Binding-site contacts:
Ligand atom NAQ contacts residue CYS108 of chain 1.A at 3.6 Å.
Ligand atom CL2 contacts residue ASP186 of chain 1.A at 3.7 Å.
Ligand atom CL1 contacts residue LYS59 of chain 1.A at 3.5 Å.
Ligand atom CBE contacts residue CYS108 of chain 1.A at 2.6 Å (hydrophobic).
Ligand atom CAR contacts residue LEU175 of chain 1.A at 3.7 Å (hydrophobic).
Ligand atom OAN contacts residue VAL106 of chain 1.A at 3.7 Å.
Ligand atom NAQ contacts residue ALA109 of chain 1.A at 3.0 Å (h-bond).
Ligand atom OAH contacts residue ASP186 of chain 1.A at 2.8 Å (salt-bridge).
Ligand atom CAW contacts residue ALA109 of chain 1.A at 3.4 Å (hydrophobic).
Ligand atom CAA contacts residue ASP186 of chain 1.A at 3.5 Å.
Ligand atom CBH contacts residue CYS108 of chain 1.A at 1.6 Å (hydrophobic).
Ligand atom FBG contacts residue CYS108 of chain 1.A at 2.9 Å.
Ligand atom CBH contacts residue THR55 of chain 1.A at 3.7 Å.
Ligand atom CL1 contacts residue VAL37 of chain 1.A at 3.5 Å.
Ligand atom NBC contacts residue CYS108 of chain 1.A at 3.5 Å (h-bond).
Ligand atom CAP contacts residue CYS108 of chain 1.A at 3.6 Å (hydrophobic).
Ligand atom CAC contacts residue VAL106 of chain 1.A at 3.5 Å (hydrophobic).
Ligand atom OAN contacts residue ALA57 of chain 1.A at 3.3 Å.
Ligand atom CAF contacts residue ASP186 of chain 1.A at 3.4 Å.
Ligand atom CBA contacts residue GLY112 of chain 1.A at 3.7 Å.
Ligand atom OAG contacts residue LYS59 of chain 1.A at 3.6 Å.
Ligand atom NAQ contacts residue LEU175 of chain 1.A at 3.4 Å.
Ligand atom OBF contacts residue LEU29 of chain 1.A at 3.6 Å.
Ligand atom CAK contacts residue GLU76 of chain 1.A at 3.2 Å.
Ligand atom OAG contacts residue VAL106 of chain 1.A at 3.6 Å.
Ligand atom FBG contacts residue ALA110 of chain 1.A at 3.2 Å.
Ligand atom OBF contacts residue ARG39 of chain 1.A at 3.0 Å (salt-bridge).
Ligand atom CL2 contacts residue LEU175 of chain 1.A at 3.6 Å.
Ligand atom CAP contacts residue LEU175 of chain 1.A at 3.5 Å (hydrophobic).
Ligand atom CAL contacts residue ASP186 of chain 1.A at 3.4 Å.
Ligand atom NBC contacts residue ALA109 of chain 1.A at 2.9 Å (h-bond).
Ligand atom CAL contacts residue MET80 of chain 1.A at 3.6 Å (hydrophobic).
Ligand atom CBD contacts residue CYS108 of chain 1.A at 3.1 Å (hydrophobic).
Ligand atom NAU contacts residue ALA109 of chain 1.A at 2.8 Å (h-bond).
Ligand atom CAO contacts residue ALA57 of chain 1.A at 3.6 Å (hydrophobic).
Ligand atom CAD contacts residue VAL106 of chain 1.A at 3.7 Å (hydrophobic).
Ligand atom FBG contacts residue ALA109 of chain 1.A at 3.0 Å.
Ligand atom CAV contacts residue ALA109 of chain 1.A at 3.4 Å (hydrophobic).
Ligand atom CAP contacts residue GLU107 of chain 1.A at 3.3 Å.
Ligand atom CL2 contacts residue ALA185 of chain 1.A at 3.3 Å.

The protein below binds the small molecule below.
Small molecule (SMILES): C=C(F)C(=O)Nc1cccc(C)c1Nc1ncc(OCc2c(Cl)c(OC)cc(OC)c2Cl)cn1

Sequence of chain 1.A:
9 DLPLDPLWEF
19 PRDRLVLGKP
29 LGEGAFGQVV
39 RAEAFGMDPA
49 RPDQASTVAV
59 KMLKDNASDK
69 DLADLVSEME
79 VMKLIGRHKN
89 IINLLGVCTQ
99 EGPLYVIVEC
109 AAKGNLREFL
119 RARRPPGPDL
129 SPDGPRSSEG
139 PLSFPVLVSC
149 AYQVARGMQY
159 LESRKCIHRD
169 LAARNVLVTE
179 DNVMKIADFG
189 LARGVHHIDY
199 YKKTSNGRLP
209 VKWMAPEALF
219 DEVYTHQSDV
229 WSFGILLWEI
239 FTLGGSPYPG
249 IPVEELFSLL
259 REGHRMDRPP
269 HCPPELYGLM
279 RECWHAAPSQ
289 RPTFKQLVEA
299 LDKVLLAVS